Binding-site contacts:
Ligand atom O2' contacts residue GLY67 of chain 5.B at 3.3 Å (h-bond).
Ligand atom O2' contacts residue ALA66 of chain 5.B at 3.6 Å.
Ligand atom OP1 contacts residue ARG208 of chain 5.B at 4.1 Å.
Ligand atom P contacts residue ARG208 of chain 4.C at 4.5 Å.
Ligand atom O2' contacts residue ARG208 of chain 5.B at 4.1 Å.
Ligand atom OP2 contacts residue ARG208 of chain 4.C at 4.4 Å.
Ligand atom N3 contacts residue ARG65 of chain 5.B at 4.1 Å.
Ligand atom O5' contacts residue ARG208 of chain 4.C at 4.0 Å.
Ligand atom C1' contacts residue GLY67 of chain 5.B at 4.4 Å.
Ligand atom O2' contacts residue ARG65 of chain 5.B at 4.3 Å.
Ligand atom OP1 contacts residue SER211 of chain 5.B at 4.3 Å.
Ligand atom OP1 contacts residue ARG208 of chain 4.C at 4.1 Å.

Sequence of chain 4.C:
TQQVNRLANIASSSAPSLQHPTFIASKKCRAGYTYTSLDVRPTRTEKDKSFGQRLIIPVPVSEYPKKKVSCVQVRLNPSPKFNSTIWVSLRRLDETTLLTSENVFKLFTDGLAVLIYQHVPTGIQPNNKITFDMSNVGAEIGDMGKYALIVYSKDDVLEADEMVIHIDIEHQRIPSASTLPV

Sequence of chain 5.B:
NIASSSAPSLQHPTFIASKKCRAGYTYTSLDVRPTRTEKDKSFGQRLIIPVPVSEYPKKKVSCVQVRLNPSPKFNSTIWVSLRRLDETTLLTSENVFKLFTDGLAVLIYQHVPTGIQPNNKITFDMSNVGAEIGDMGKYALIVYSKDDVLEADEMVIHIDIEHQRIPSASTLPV

A small-molecule ligand and the protein it binds are described below.
Small molecule (SMILES): Nc1ncnc2c1ncn2[C@@H]1O[C@H](CO[P](=O)(O)O[C@H]2[C@@H](O)[C@H](n3cnc4c(N)ncnc43)O[C@@H]2CO[P](=O)(O)O[C@H]2[C@@H](O)[C@H](n3cnc4c(N)ncnc43)O[C@@H]2CO)[C@@H](O)[C@H]1O